Sequence of chain 2.A:
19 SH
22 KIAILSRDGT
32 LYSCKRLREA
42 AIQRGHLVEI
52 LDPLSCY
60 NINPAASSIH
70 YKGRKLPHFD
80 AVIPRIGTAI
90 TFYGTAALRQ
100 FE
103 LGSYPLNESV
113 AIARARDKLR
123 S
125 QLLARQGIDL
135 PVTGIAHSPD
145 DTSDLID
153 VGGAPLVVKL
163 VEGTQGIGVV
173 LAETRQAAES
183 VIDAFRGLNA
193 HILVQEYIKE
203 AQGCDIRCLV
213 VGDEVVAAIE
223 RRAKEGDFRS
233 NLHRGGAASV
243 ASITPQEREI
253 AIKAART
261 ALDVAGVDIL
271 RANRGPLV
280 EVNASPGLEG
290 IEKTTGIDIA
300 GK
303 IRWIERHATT

A protein and the small-molecule ligand that binds it are described below.
Small molecule (SMILES): N[C@@H](CCC(=O)O)C(=O)O

Sequence of chain 3.A:
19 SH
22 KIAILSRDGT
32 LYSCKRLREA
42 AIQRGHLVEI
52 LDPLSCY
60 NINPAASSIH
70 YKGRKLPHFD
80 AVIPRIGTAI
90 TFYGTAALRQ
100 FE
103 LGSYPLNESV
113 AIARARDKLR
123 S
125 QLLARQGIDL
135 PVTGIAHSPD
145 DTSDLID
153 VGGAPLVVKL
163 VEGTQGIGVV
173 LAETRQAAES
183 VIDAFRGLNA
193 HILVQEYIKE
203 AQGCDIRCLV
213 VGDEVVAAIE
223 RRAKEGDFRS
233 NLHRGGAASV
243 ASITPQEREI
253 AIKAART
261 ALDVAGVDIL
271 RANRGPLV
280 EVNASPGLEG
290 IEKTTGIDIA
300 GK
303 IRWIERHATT

Binding-site contacts:
Ligand atom OE2 contacts residue ARG122 of chain 2.A at 2.1 Å (salt-bridge).
Ligand atom OE2 contacts residue ARG116 of chain 2.A at 3.7 Å.
Ligand atom OXT contacts residue LEU126 of chain 2.A at 3.4 Å.
Ligand atom N contacts residue GLN125 of chain 2.A at 3.6 Å.
Ligand atom N contacts residue LEU126 of chain 2.A at 3.1 Å (h-bond).
Ligand atom C contacts residue LEU126 of chain 2.A at 3.7 Å (hydrophobic).
Ligand atom CG contacts residue ARG98 of chain 3.A at 4.1 Å.
Ligand atom CA contacts residue ARG98 of chain 3.A at 3.6 Å.
Ligand atom O contacts residue MSE102 of chain 3.A at 3.8 Å.
Ligand atom CG contacts residue ARG116 of chain 2.A at 4.4 Å.
Ligand atom O contacts residue ARG129 of chain 2.A at 3.1 Å.
Ligand atom OE1 contacts residue ARG122 of chain 2.A at 4.3 Å.
Ligand atom CD contacts residue VAL112 of chain 3.A at 4.0 Å (hydrophobic).
Ligand atom CB contacts residue LEU126 of chain 2.A at 3.8 Å (hydrophobic).
Ligand atom CD contacts residue ARG122 of chain 2.A at 3.4 Å.
Ligand atom OE1 contacts residue VAL112 of chain 3.A at 4.1 Å.
Ligand atom OXT contacts residue ARG129 of chain 2.A at 2.4 Å (salt-bridge).
Ligand atom O contacts residue LEU126 of chain 2.A at 4.0 Å.
Ligand atom N contacts residue ARG122 of chain 2.A at 3.1 Å (salt-bridge).
Ligand atom CB contacts residue ARG98 of chain 3.A at 4.5 Å.
Ligand atom O contacts residue GLN125 of chain 2.A at 4.0 Å.
Ligand atom CA contacts residue LEU126 of chain 2.A at 4.1 Å (hydrophobic).
Ligand atom OE1 contacts residue ARG116 of chain 2.A at 3.7 Å.
Ligand atom OE2 contacts residue VAL112 of chain 3.A at 3.6 Å.
Ligand atom C contacts residue ARG129 of chain 2.A at 3.3 Å.
Ligand atom CA contacts residue ARG122 of chain 2.A at 4.5 Å.
Ligand atom CD contacts residue ARG116 of chain 2.A at 3.8 Å.
Ligand atom N contacts residue ARG98 of chain 3.A at 3.5 Å.
Ligand atom CG contacts residue ARG122 of chain 2.A at 3.2 Å.